Sequence of chain 1.I:
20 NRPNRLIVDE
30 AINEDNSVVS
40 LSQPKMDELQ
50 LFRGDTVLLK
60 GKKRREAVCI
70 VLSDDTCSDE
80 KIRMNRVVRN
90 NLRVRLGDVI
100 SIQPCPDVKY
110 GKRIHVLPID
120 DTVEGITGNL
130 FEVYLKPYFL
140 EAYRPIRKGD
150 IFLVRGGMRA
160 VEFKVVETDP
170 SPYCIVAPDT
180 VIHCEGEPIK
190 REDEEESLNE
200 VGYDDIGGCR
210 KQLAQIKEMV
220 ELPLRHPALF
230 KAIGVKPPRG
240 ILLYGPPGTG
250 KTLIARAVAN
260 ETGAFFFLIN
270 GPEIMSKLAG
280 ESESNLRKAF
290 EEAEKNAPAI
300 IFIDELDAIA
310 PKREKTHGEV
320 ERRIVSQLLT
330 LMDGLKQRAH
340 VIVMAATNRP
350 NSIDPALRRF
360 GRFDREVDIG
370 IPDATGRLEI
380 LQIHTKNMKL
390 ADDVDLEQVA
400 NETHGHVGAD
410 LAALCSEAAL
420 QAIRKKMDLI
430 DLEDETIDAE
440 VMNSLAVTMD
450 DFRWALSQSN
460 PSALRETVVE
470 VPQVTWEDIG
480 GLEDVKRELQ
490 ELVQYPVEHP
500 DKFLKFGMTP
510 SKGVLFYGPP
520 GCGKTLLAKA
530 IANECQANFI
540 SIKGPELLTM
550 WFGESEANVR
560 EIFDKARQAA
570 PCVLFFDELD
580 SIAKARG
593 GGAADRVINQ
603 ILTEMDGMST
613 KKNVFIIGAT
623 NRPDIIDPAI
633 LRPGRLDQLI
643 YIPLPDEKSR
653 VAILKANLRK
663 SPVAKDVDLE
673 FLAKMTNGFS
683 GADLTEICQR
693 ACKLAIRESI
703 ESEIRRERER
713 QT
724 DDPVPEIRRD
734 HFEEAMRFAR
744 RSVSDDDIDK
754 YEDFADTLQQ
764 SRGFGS

Sequence of chain 1.H:
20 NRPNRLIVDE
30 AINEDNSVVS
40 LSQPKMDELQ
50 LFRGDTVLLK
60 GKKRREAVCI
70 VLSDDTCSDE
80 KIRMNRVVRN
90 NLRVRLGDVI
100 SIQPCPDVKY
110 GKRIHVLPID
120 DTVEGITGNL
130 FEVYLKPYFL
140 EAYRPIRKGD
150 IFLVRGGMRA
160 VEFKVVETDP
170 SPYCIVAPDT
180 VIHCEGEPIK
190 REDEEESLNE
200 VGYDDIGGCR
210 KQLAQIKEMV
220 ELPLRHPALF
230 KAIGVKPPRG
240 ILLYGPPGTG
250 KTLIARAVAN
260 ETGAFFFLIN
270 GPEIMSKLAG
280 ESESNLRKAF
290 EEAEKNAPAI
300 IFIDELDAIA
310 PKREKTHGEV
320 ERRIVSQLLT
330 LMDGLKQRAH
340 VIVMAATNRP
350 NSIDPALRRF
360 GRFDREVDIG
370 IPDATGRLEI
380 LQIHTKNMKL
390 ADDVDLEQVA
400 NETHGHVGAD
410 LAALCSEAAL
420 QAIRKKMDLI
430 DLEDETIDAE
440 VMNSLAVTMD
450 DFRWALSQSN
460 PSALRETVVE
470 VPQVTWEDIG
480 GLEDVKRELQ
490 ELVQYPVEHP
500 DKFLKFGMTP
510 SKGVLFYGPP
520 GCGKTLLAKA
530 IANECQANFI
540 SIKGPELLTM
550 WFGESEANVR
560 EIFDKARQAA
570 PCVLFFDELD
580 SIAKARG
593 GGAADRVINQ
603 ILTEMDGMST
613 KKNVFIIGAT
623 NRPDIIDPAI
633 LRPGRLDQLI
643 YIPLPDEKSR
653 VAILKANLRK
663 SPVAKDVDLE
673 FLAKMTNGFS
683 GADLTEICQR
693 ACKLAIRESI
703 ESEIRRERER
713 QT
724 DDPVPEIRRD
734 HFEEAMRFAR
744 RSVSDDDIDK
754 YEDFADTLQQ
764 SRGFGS

The protein below binds the small molecule below.
Small molecule (SMILES): Nc1ncnc2c1ncn2[C@@H]1O[C@H](COP(=O)(O)OP(=O)(O)OP(O)(O)=S)[C@@H](O)[C@H]1O

Binding-site contacts:
Ligand atom PG contacts residue ARG765 of chain 1.I at 3.4 Å.
Ligand atom S1G contacts residue GLY520 of chain 1.H at 3.7 Å.
Ligand atom N1 contacts residue ILE478 of chain 1.H at 3.4 Å.
Ligand atom N3 contacts residue ASN659 of chain 1.H at 3.6 Å.
Ligand atom C2 contacts residue ASP477 of chain 1.H at 3.0 Å.
Ligand atom O3G contacts residue ARG765 of chain 1.I at 2.7 Å (salt-bridge).
Ligand atom O1B contacts residue CYS521 of chain 1.H at 3.7 Å.
Ligand atom N6 contacts residue GLY479 of chain 1.H at 3.3 Å (h-bond).
Ligand atom C5 contacts residue LEU525 of chain 1.H at 3.7 Å (hydrophobic).
Ligand atom N1 contacts residue ASP477 of chain 1.H at 3.3 Å (salt-bridge).
Ligand atom O2G contacts residue MG1 of chain 1.RA at 2.2 Å.
Ligand atom O1B contacts residue LYS523 of chain 1.H at 3.0 Å (salt-bridge).
Ligand atom O2' contacts residue THR687 of chain 1.H at 3.2 Å (h-bond).
Ligand atom O3B contacts residue GLY520 of chain 1.H at 2.9 Å (h-bond).
Ligand atom O3A contacts residue GLY520 of chain 1.H at 3.5 Å.
Ligand atom O2A contacts residue LEU525 of chain 1.H at 3.1 Å (h-bond).
Ligand atom O3A contacts residue CYS521 of chain 1.H at 3.7 Å.
Ligand atom O3A contacts residue GLY522 of chain 1.H at 3.5 Å (h-bond).
Ligand atom C8 contacts residue GLY522 of chain 1.H at 3.7 Å.
Ligand atom C4 contacts residue LEU525 of chain 1.H at 3.5 Å (hydrophobic).
Ligand atom N6 contacts residue ILE478 of chain 1.H at 3.5 Å.
Ligand atom O2A contacts residue GLY522 of chain 1.H at 3.1 Å.
Ligand atom O2A contacts residue THR524 of chain 1.H at 2.8 Å (h-bond).
Ligand atom O2B contacts residue THR524 of chain 1.H at 2.6 Å (h-bond).
Ligand atom C1' contacts residue GLY683 of chain 1.H at 3.6 Å.
Ligand atom O1A contacts residue MG1 of chain 1.RA at 2.6 Å.
Ligand atom N7 contacts residue GLY522 of chain 1.H at 3.3 Å (h-bond).
Ligand atom O3G contacts residue ASN623 of chain 1.H at 3.3 Å (h-bond).
Ligand atom O4' contacts residue ALA684 of chain 1.H at 3.2 Å.
Ligand atom N1 contacts residue GLY479 of chain 1.H at 3.0 Å (h-bond).
Ligand atom S1G contacts residue PRO635 of chain 1.I at 3.6 Å.
Ligand atom C8 contacts residue GLY683 of chain 1.H at 3.6 Å.
Ligand atom O2A contacts residue LYS523 of chain 1.H at 3.2 Å (salt-bridge).
Ligand atom O2B contacts residue MG1 of chain 1.RA at 3.2 Å.
Ligand atom O1B contacts residue GLY522 of chain 1.H at 3.6 Å.
Ligand atom N7 contacts residue CYS521 of chain 1.H at 3.2 Å.
Ligand atom S1G contacts residue ARG765 of chain 1.I at 3.1 Å (salt-bridge).
Ligand atom C1' contacts residue THR687 of chain 1.H at 3.4 Å.
Ligand atom N6 contacts residue CYS521 of chain 1.H at 3.6 Å.
Ligand atom O1A contacts residue THR524 of chain 1.H at 3.0 Å (h-bond).